This protein binds this small molecule.
Small molecule (SMILES): O=C1NCCc2[nH]c(-c3ccnc(-c4cnc5ccccc5c4)c3)cc21

Binding-site contacts:
Ligand atom C8 contacts residue GLY43 of chain 1.C at 3.4 Å.
Ligand atom N16 contacts residue LEU111 of chain 1.C at 3.7 Å.
Ligand atom C6 contacts residue ASP177 of chain 1.C at 3.9 Å.
Ligand atom C3 contacts residue VAL48 of chain 1.C at 3.6 Å (hydrophobic).
Ligand atom C18 contacts residue LEU111 of chain 1.C at 3.4 Å (hydrophobic).
Ligand atom N15 contacts residue ALA61 of chain 1.C at 3.8 Å.
Ligand atom C11 contacts residue ALA61 of chain 1.C at 3.8 Å (hydrophobic).
Ligand atom C8 contacts residue ASN161 of chain 1.C at 3.8 Å.
Ligand atom C19 contacts residue LEU40 of chain 1.C at 3.7 Å (hydrophobic).
Ligand atom C6 contacts residue LYS63 of chain 1.C at 3.6 Å.
Ligand atom N7 contacts residue LYS63 of chain 1.C at 3.7 Å.
Ligand atom C5 contacts residue VAL48 of chain 1.C at 3.8 Å (hydrophobic).
Ligand atom C10 contacts residue ALA61 of chain 1.C at 3.4 Å (hydrophobic).
Ligand atom N7 contacts residue GLY43 of chain 1.C at 3.2 Å.
Ligand atom C21 contacts residue LEU111 of chain 1.C at 3.7 Å (hydrophobic).
Ligand atom C8 contacts residue ASP177 of chain 1.C at 3.4 Å.
Ligand atom C17 contacts residue LEU111 of chain 1.C at 3.5 Å (hydrophobic).
Ligand atom C6 contacts residue VAL48 of chain 1.C at 3.8 Å (hydrophobic).
Ligand atom C13 contacts residue LEU163 of chain 1.C at 3.6 Å (hydrophobic).
Ligand atom N1 contacts residue LEU163 of chain 1.C at 3.9 Å.
Ligand atom C19 contacts residue LEU111 of chain 1.C at 3.4 Å (hydrophobic).
Ligand atom C22 contacts residue ASP112 of chain 1.C at 3.8 Å.
Ligand atom N7 contacts residue ASP177 of chain 1.C at 3.3 Å (salt-bridge).
Ligand atom C3 contacts residue MET108 of chain 1.C at 3.8 Å (hydrophobic).
Ligand atom C4 contacts residue VAL48 of chain 1.C at 3.5 Å (hydrophobic).
Ligand atom N15 contacts residue LEU111 of chain 1.C at 3.0 Å (h-bond).
Ligand atom C10 contacts residue GLU109 of chain 1.C at 3.3 Å.
Ligand atom C20 contacts residue LEU111 of chain 1.C at 3.6 Å (hydrophobic).
Ligand atom C17 contacts residue LEU40 of chain 1.C at 3.5 Å (hydrophobic).
Ligand atom C21 contacts residue LEU40 of chain 1.C at 3.8 Å (hydrophobic).
Ligand atom C17 contacts residue CYS110 of chain 1.C at 3.7 Å (hydrophobic).
Ligand atom C8 contacts residue LEU42 of chain 1.C at 3.4 Å (hydrophobic).
Ligand atom O26 contacts residue ASP177 of chain 1.C at 3.4 Å.
Ligand atom C12 contacts residue LEU163 of chain 1.C at 3.8 Å (hydrophobic).
Ligand atom C24 contacts residue GLY114 of chain 1.C at 3.8 Å.
Ligand atom N16 contacts residue ASP112 of chain 1.C at 3.4 Å.
Ligand atom C10 contacts residue LEU111 of chain 1.C at 3.6 Å (hydrophobic).
Ligand atom O26 contacts residue LYS63 of chain 1.C at 3.1 Å (salt-bridge).
Ligand atom C21 contacts residue ASP112 of chain 1.C at 3.6 Å.
Ligand atom N16 contacts residue LEU40 of chain 1.C at 3.5 Å.

Sequence of chain 1.C:
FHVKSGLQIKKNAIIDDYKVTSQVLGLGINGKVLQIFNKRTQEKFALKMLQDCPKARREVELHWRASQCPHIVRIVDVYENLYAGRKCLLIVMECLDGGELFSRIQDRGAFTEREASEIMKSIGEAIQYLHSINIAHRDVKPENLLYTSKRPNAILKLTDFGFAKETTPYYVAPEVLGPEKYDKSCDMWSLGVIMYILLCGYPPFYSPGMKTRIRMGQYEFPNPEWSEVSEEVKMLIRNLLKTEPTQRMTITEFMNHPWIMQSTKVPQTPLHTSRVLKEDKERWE